The protein below binds the small molecule below.
Small molecule (SMILES): C[C@@H](C(=O)O)N(C)C(=O)OCc1ccccc1

Binding-site contacts:
Ligand atom C8 contacts residue THR413 of chain 1.A at 3.8 Å.
Ligand atom O3 contacts residue TYR274 of chain 1.A at 3.7 Å.
Ligand atom C9 contacts residue THR413 of chain 1.A at 3.8 Å.
Ligand atom C11 contacts residue THR413 of chain 1.A at 3.9 Å.
Ligand atom C6 contacts residue THR413 of chain 1.A at 3.9 Å.
Ligand atom C4 contacts residue TYR274 of chain 1.A at 3.3 Å (hydrophobic).
Ligand atom C7 contacts residue ALA276 of chain 1.A at 3.8 Å (hydrophobic).
Ligand atom O2 contacts residue TYR274 of chain 1.A at 2.9 Å (h-bond).
Ligand atom C10 contacts residue THR413 of chain 1.A at 3.8 Å.
Ligand atom C9 contacts residue THR411 of chain 1.A at 4.3 Å.
Ligand atom C5 contacts residue TYR274 of chain 1.A at 3.6 Å (hydrophobic).
Ligand atom C5 contacts residue THR275 of chain 1.A at 4.2 Å.
Ligand atom C7 contacts residue THR275 of chain 1.A at 4.1 Å.
Ligand atom C7 contacts residue THR413 of chain 1.A at 3.8 Å.
Ligand atom N contacts residue TYR274 of chain 1.A at 4.2 Å.
Ligand atom C8 contacts residue ALA276 of chain 1.A at 4.0 Å (hydrophobic).

Sequence of chain 1.A:
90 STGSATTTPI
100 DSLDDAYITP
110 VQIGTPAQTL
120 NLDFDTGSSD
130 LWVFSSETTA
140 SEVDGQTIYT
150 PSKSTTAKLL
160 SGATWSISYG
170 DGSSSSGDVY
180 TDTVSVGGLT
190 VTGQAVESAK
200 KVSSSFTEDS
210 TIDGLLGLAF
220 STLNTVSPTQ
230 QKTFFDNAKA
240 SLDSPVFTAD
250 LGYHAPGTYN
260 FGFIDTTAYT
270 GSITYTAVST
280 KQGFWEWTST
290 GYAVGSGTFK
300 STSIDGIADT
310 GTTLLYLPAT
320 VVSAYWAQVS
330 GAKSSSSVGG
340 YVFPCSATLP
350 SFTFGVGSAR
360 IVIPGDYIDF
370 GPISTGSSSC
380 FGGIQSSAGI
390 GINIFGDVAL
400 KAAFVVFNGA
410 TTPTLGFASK